A small-molecule ligand and the protein it binds are described below.
Small molecule (SMILES): Nc1ncnc2c1ncn2[C@@H]1O[C@H](COP(=O)(O)OP(=O)(O)OP(O)(O)=S)[C@@H](O)[C@H]1O

Sequence of chain 1.C:
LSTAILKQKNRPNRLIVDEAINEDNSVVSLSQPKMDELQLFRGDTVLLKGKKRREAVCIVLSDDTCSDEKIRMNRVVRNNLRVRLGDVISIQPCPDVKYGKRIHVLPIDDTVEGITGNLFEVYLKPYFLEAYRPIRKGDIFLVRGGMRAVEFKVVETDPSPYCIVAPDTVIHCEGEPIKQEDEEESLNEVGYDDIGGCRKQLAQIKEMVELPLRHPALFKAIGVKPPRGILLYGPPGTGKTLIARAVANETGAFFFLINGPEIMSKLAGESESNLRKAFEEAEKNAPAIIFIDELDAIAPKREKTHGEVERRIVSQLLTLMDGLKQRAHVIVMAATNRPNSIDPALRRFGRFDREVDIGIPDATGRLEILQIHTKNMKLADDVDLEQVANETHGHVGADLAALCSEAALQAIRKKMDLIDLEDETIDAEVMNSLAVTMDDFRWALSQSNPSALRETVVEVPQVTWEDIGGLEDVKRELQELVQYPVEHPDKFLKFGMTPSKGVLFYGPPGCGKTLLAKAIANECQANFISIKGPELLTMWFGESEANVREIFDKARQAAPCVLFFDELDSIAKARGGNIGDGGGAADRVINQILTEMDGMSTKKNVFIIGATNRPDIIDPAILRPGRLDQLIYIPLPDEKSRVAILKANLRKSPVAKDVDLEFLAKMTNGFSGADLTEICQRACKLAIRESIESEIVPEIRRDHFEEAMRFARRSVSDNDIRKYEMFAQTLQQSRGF

Sequence of chain 1.D:
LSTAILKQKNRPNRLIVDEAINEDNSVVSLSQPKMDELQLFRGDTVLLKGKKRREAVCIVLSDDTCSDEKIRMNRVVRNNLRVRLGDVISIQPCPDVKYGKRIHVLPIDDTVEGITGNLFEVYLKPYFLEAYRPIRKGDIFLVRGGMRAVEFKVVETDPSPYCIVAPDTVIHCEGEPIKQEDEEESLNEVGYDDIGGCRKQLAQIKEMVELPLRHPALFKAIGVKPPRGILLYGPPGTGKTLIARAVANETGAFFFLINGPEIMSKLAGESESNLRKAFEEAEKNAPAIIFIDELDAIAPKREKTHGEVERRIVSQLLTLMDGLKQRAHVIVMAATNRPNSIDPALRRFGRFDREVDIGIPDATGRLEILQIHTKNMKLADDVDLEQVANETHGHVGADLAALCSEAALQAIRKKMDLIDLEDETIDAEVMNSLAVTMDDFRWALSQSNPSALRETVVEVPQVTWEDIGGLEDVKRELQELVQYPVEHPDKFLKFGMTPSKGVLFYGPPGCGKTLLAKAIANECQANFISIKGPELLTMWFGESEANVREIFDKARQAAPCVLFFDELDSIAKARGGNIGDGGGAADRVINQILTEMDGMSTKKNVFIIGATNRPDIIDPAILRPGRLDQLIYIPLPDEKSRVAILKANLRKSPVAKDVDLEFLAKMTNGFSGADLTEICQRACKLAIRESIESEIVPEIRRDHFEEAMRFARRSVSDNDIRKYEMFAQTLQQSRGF

Binding-site contacts:
Ligand atom O3G contacts residue ARG781 of chain 1.C at 2.9 Å (salt-bridge).
Ligand atom O1B contacts residue THR540 of chain 1.D at 3.0 Å (h-bond).
Ligand atom O2A contacts residue GLY538 of chain 1.D at 3.3 Å.
Ligand atom O3A contacts residue GLY536 of chain 1.D at 3.6 Å.
Ligand atom C2 contacts residue ASN675 of chain 1.D at 3.2 Å.
Ligand atom O3B contacts residue MG1 of chain 1.U at 3.6 Å.
Ligand atom O2A contacts residue THR540 of chain 1.D at 3.2 Å (h-bond).
Ligand atom N3 contacts residue ASN675 of chain 1.D at 3.4 Å (h-bond).
Ligand atom C2 contacts residue ILE671 of chain 1.D at 3.6 Å (hydrophobic).
Ligand atom O2B contacts residue GLY536 of chain 1.D at 3.4 Å (h-bond).
Ligand atom PA contacts residue MG1 of chain 1.U at 3.1 Å.
Ligand atom PG contacts residue MG1 of chain 1.U at 3.4 Å.
Ligand atom O2B contacts residue CYS537 of chain 1.D at 3.0 Å (h-bond).
Ligand atom S1G contacts residue GLY536 of chain 1.D at 3.6 Å.
Ligand atom O2G contacts residue MG1 of chain 1.U at 2.1 Å.
Ligand atom O4' contacts residue ALA700 of chain 1.D at 3.7 Å.
Ligand atom N1 contacts residue ASP493 of chain 1.D at 3.6 Å.
Ligand atom C8 contacts residue GLY538 of chain 1.D at 3.6 Å.
Ligand atom O2B contacts residue LYS539 of chain 1.D at 2.9 Å (salt-bridge).
Ligand atom O2B contacts residue GLY538 of chain 1.D at 3.0 Å (h-bond).
Ligand atom O3B contacts residue GLY536 of chain 1.D at 2.9 Å (h-bond).
Ligand atom O2A contacts residue LYS539 of chain 1.D at 3.3 Å (salt-bridge).
Ligand atom O2A contacts residue LEU541 of chain 1.D at 3.5 Å (h-bond).
Ligand atom PB contacts residue GLY536 of chain 1.D at 3.7 Å.
Ligand atom N1 contacts residue ILE671 of chain 1.D at 3.6 Å.
Ligand atom O3A contacts residue MG1 of chain 1.U at 3.3 Å.
Ligand atom O1A contacts residue THR540 of chain 1.D at 3.1 Å (h-bond).
Ligand atom N7 contacts residue CYS537 of chain 1.D at 3.3 Å.
Ligand atom O3' contacts residue THR703 of chain 1.D at 3.6 Å.
Ligand atom PB contacts residue MG1 of chain 1.U at 3.1 Å.
Ligand atom C2 contacts residue ASP493 of chain 1.D at 3.6 Å.
Ligand atom N7 contacts residue GLY538 of chain 1.D at 3.3 Å (h-bond).
Ligand atom N1 contacts residue GLY495 of chain 1.D at 3.3 Å (h-bond).
Ligand atom N6 contacts residue GLY495 of chain 1.D at 3.5 Å (h-bond).
Ligand atom O1A contacts residue MG1 of chain 1.U at 2.1 Å.
Ligand atom S1G contacts residue PRO651 of chain 1.C at 3.6 Å.
Ligand atom O1B contacts residue LYS539 of chain 1.D at 3.4 Å.
Ligand atom C4 contacts residue LEU541 of chain 1.D at 3.6 Å (hydrophobic).
Ligand atom S1G contacts residue ARG781 of chain 1.C at 3.5 Å (salt-bridge).
Ligand atom O1B contacts residue MG1 of chain 1.U at 2.1 Å.